Sequence of chain 1.F:
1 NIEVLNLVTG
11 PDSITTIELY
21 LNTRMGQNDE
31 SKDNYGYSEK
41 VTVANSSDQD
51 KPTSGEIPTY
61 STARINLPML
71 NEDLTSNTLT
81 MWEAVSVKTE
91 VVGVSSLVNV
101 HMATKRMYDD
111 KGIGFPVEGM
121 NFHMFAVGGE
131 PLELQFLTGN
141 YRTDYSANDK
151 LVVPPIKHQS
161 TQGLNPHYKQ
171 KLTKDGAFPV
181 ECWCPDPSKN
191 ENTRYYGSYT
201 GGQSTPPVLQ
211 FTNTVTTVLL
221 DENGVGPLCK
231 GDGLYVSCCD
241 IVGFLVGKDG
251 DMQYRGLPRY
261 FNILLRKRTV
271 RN

Sequence of chain 1.J:
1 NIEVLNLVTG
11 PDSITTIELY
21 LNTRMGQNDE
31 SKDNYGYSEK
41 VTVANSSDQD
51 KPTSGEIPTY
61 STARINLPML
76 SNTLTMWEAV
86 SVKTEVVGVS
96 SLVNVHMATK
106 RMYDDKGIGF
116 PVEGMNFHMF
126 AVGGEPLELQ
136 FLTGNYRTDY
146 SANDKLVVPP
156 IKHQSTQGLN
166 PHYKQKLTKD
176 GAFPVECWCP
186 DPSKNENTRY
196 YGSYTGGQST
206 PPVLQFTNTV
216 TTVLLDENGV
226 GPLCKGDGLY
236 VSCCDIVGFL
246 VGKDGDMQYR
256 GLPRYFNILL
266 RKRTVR

Binding-site contacts:
Ligand atom OAJ contacts residue VAL43 of chain 1.F at 3.0 Å (h-bond).
Ligand atom OAF contacts residue GLN49 of chain 1.F at 3.3 Å (h-bond).
Ligand atom NAD contacts residue LYS51 of chain 1.F at 3.3 Å (salt-bridge).
Ligand atom OAF contacts residue ALA44 of chain 1.F at 3.6 Å.
Ligand atom OAH contacts residue VAL43 of chain 1.F at 2.7 Å (h-bond).
Ligand atom CAI contacts residue THR42 of chain 1.F at 4.2 Å.
Ligand atom CAH contacts residue VAL43 of chain 1.F at 3.2 Å (hydrophobic).
Ligand atom CAF contacts residue PRO52 of chain 1.F at 4.2 Å (hydrophobic).
Ligand atom OAF contacts residue LYS51 of chain 1.F at 2.9 Å (salt-bridge).
Ligand atom CAD contacts residue LYS51 of chain 1.F at 3.9 Å.
Ligand atom CAG contacts residue ALA44 of chain 1.F at 3.7 Å (hydrophobic).
Ligand atom CAJ contacts residue VAL43 of chain 1.F at 3.4 Å (hydrophobic).
Ligand atom NAD contacts residue THR42 of chain 1.F at 3.0 Å (h-bond).
Ligand atom OAM contacts residue THR42 of chain 1.F at 4.1 Å.
Ligand atom CAD contacts residue THR42 of chain 1.F at 3.9 Å.
Ligand atom CAF contacts residue VAL43 of chain 1.F at 4.2 Å (hydrophobic).
Ligand atom CAF contacts residue LYS51 of chain 1.F at 3.0 Å.
Ligand atom CAE contacts residue THR42 of chain 1.F at 3.8 Å.
Ligand atom CAF contacts residue ALA44 of chain 1.F at 3.9 Å (hydrophobic).
Ligand atom CAG contacts residue LYS51 of chain 1.F at 3.4 Å.
Ligand atom CAG contacts residue VAL43 of chain 1.F at 4.1 Å (hydrophobic).
Ligand atom OAI contacts residue THR42 of chain 1.F at 3.7 Å.
Ligand atom OAJ contacts residue ARG106 of chain 1.J at 2.9 Å (salt-bridge).
Ligand atom CAH contacts residue THR42 of chain 1.F at 3.9 Å.
Ligand atom CAC contacts residue LYS51 of chain 1.F at 3.5 Å.
Ligand atom OAC contacts residue LYS51 of chain 1.F at 2.6 Å (salt-bridge).
Ligand atom OAK contacts residue THR53 of chain 1.F at 3.7 Å.
Ligand atom OAF contacts residue ASP50 of chain 1.F at 3.9 Å.
Ligand atom CAG contacts residue ASP50 of chain 1.F at 3.9 Å.
Ligand atom CAJ contacts residue ARG106 of chain 1.J at 3.5 Å.
Ligand atom CAG contacts residue THR42 of chain 1.F at 3.5 Å.
Ligand atom OAJ contacts residue THR42 of chain 1.F at 3.5 Å.
Ligand atom OAH contacts residue ALA44 of chain 1.F at 4.2 Å.
Ligand atom CAG contacts residue PRO52 of chain 1.F at 3.7 Å (hydrophobic).
Ligand atom CAI contacts residue VAL43 of chain 1.F at 3.9 Å (hydrophobic).
Ligand atom CAF contacts residue THR42 of chain 1.F at 3.8 Å.
Ligand atom CAG contacts residue HIS101 of chain 1.J at 3.9 Å.
Ligand atom CAC contacts residue THR53 of chain 1.F at 4.2 Å.
Ligand atom CAK contacts residue THR53 of chain 1.F at 4.2 Å.
Ligand atom OAH contacts residue ASN45 of chain 1.F at 4.1 Å.

A protein and the small-molecule ligand that binds it are described below.
Small molecule (SMILES): CC(=O)NCCN(CCNC(=O)CCC(=O)NCCOCCOCCNC(=O)CCC(=O)NCCOCCOCCNC(=O)CCC(=O)NCCOCCOCCNC(=O)CCC(=O)NCCN(CCNC(=O)CCC(N)=O)C(=O)c1ccc(Cn2cc(CO[C@]3(C(=O)O)C[C@H](O)[C@@H](OC(C)=O)[C@H]([C@H](O)[C@H](O)CO)O3)nn2)cc1)C(=O)c1ccc(Cn2cc(COC3(C(=O)O)CC(O)C(OC(C)=O)C(C(O)C(O)CO)O3)nn2)cc1